Sequence of chain 1.A:
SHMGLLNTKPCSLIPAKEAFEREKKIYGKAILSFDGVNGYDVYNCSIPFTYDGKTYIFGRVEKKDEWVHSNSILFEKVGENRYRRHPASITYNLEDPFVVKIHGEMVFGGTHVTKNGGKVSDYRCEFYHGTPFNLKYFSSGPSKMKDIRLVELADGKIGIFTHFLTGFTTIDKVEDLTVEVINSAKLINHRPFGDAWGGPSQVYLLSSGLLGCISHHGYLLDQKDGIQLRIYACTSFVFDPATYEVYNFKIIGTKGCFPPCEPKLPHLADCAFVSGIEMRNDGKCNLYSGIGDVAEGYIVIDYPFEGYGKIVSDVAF

This protein binds this small molecule.
Small molecule (SMILES): OC[C@H]1O[C@H](O)[C@@H](O)[C@@H](O)[C@@H]1O

Binding-site contacts:
Ligand atom O3 contacts residue LEU50 of chain 1.A at 4.1 Å.
Ligand atom C1 contacts residue ASP59 of chain 1.A at 3.5 Å.
Ligand atom O1 contacts residue VAL318 of chain 1.A at 2.6 Å (h-bond).
Ligand atom C5 contacts residue ALA319 of chain 1.A at 4.0 Å (hydrophobic).
Ligand atom C3 contacts residue SER51 of chain 1.A at 4.4 Å.
Ligand atom O4 contacts residue ILE49 of chain 1.A at 3.8 Å.
Ligand atom C2 contacts residue TYR58 of chain 1.A at 3.8 Å (hydrophobic).
Ligand atom C3 contacts residue LEU50 of chain 1.A at 3.9 Å (hydrophobic).
Ligand atom O2 contacts residue GLY57 of chain 1.A at 4.1 Å.
Ligand atom C2 contacts residue ASP59 of chain 1.A at 4.2 Å.
Ligand atom O1 contacts residue ALA319 of chain 1.A at 3.5 Å.
Ligand atom C1 contacts residue VAL318 of chain 1.A at 3.3 Å (hydrophobic).
Ligand atom O3 contacts residue SER51 of chain 1.A at 3.6 Å.
Ligand atom C2 contacts residue VAL60 of chain 1.A at 4.1 Å (hydrophobic).
Ligand atom O5 contacts residue ALA319 of chain 1.A at 4.3 Å.
Ligand atom O2 contacts residue ASP59 of chain 1.A at 4.5 Å.
Ligand atom C5 contacts residue ILE49 of chain 1.A at 4.2 Å (hydrophobic).
Ligand atom O5 contacts residue VAL318 of chain 1.A at 3.6 Å (h-bond).
Ligand atom O1 contacts residue VAL60 of chain 1.A at 3.0 Å (h-bond).
Ligand atom C1 contacts residue TYR58 of chain 1.A at 4.3 Å (hydrophobic).
Ligand atom O3 contacts residue PHE52 of chain 1.A at 3.0 Å (h-bond).
Ligand atom C5 contacts residue VAL318 of chain 1.A at 4.4 Å (hydrophobic).
Ligand atom C4 contacts residue LEU50 of chain 1.A at 3.8 Å (hydrophobic).
Ligand atom C6 contacts residue ILE49 of chain 1.A at 3.8 Å (hydrophobic).
Ligand atom C3 contacts residue PHE52 of chain 1.A at 4.1 Å (hydrophobic).
Ligand atom C5 contacts residue LEU50 of chain 1.A at 4.3 Å (hydrophobic).
Ligand atom O1 contacts residue ASP59 of chain 1.A at 3.7 Å.
Ligand atom C1 contacts residue VAL60 of chain 1.A at 3.8 Å (hydrophobic).
Ligand atom O2 contacts residue TYR58 of chain 1.A at 3.7 Å.
Ligand atom O4 contacts residue LEU50 of chain 1.A at 2.8 Å (h-bond).
Ligand atom O5 contacts residue ASP59 of chain 1.A at 4.0 Å.
Ligand atom C6 contacts residue ALA319 of chain 1.A at 4.0 Å (hydrophobic).
Ligand atom O4 contacts residue SER51 of chain 1.A at 3.7 Å.